Binding-site contacts:
Ligand atom OAK contacts residue ARG117 of chain 1.C at 2.9 Å (salt-bridge).
Ligand atom CAP contacts residue TRP329 of chain 1.C at 3.5 Å (hydrophobic).
Ligand atom CAB contacts residue GLU246 of chain 1.C at 3.2 Å.
Ligand atom NAO contacts residue GLU246 of chain 1.C at 2.7 Å (salt-bridge).
Ligand atom OAL contacts residue TYR331 of chain 1.C at 3.7 Å.
Ligand atom OAK contacts residue TRP396 of chain 1.C at 3.3 Å.
Ligand atom OAQ contacts residue TYR332 of chain 1.C at 3.3 Å (h-bond).
Ligand atom CAE contacts residue TRP396 of chain 1.C at 3.6 Å (hydrophobic).
Ligand atom OAK contacts residue ASP398 of chain 1.C at 2.6 Å (salt-bridge).
Ligand atom CAH contacts residue TRP396 of chain 1.C at 3.7 Å (hydrophobic).
Ligand atom CAP contacts residue TYR332 of chain 1.C at 3.4 Å (hydrophobic).
Ligand atom NAY contacts residue TRP329 of chain 1.C at 3.4 Å.
Ligand atom CAH contacts residue TRP289 of chain 1.C at 3.7 Å (hydrophobic).
Ligand atom OAN contacts residue TYR331 of chain 1.C at 2.6 Å (h-bond).
Ligand atom OAQ contacts residue TRP329 of chain 1.C at 3.2 Å.
Ligand atom CAG contacts residue TYR331 of chain 1.C at 3.6 Å (hydrophobic).
Ligand atom OAQ contacts residue GLU246 of chain 1.C at 3.7 Å.
Ligand atom NAO contacts residue TRP329 of chain 1.C at 3.6 Å.
Ligand atom OAJ contacts residue HIS192 of chain 1.C at 3.4 Å.
Ligand atom CAD contacts residue ASP398 of chain 1.C at 3.6 Å.
Ligand atom OAR contacts residue TYR332 of chain 1.C at 2.7 Å (h-bond).
Ligand atom CAP contacts residue GLU246 of chain 1.C at 3.7 Å.
Ligand atom NAY contacts residue GLU246 of chain 1.C at 2.8 Å (salt-bridge).
Ligand atom NAI contacts residue ASP245 of chain 1.C at 2.9 Å (salt-bridge).
Ligand atom CAG contacts residue ASP245 of chain 1.C at 3.7 Å.
Ligand atom CAF contacts residue TRP396 of chain 1.C at 3.8 Å (hydrophobic).
Ligand atom CAS contacts residue GLU246 of chain 1.C at 3.4 Å.
Ligand atom CAH contacts residue ASP245 of chain 1.C at 3.6 Å.
Ligand atom CAX contacts residue GLU246 of chain 1.C at 3.2 Å.
Ligand atom OAJ contacts residue ARG117 of chain 1.C at 2.9 Å (salt-bridge).
Ligand atom CAF contacts residue ASP398 of chain 1.C at 3.4 Å.
Ligand atom OAM contacts residue TRP362 of chain 1.C at 3.6 Å.
Ligand atom NAI contacts residue GLU246 of chain 1.C at 3.6 Å (salt-bridge).
Ligand atom CAH contacts residue TYR331 of chain 1.C at 3.7 Å (hydrophobic).
Ligand atom OAM contacts residue ASP398 of chain 1.C at 2.6 Å (salt-bridge).
Ligand atom CAF contacts residue TRP362 of chain 1.C at 3.6 Å (hydrophobic).
Ligand atom CAH contacts residue TRP329 of chain 1.C at 3.7 Å (hydrophobic).
Ligand atom CAG contacts residue TRP396 of chain 1.C at 3.5 Å (hydrophobic).
Ligand atom CAA contacts residue GLU246 of chain 1.C at 3.6 Å.
Ligand atom OAN contacts residue TRP396 of chain 1.C at 3.2 Å.

A small-molecule ligand and the protein it binds are described below.
Small molecule (SMILES): CC(=O)N[C@H]1/C(=N/OC(=O)Nc2ccccc2)O[C@H](CO)[C@@H](O)[C@@H]1O

Sequence of chain 1.C:
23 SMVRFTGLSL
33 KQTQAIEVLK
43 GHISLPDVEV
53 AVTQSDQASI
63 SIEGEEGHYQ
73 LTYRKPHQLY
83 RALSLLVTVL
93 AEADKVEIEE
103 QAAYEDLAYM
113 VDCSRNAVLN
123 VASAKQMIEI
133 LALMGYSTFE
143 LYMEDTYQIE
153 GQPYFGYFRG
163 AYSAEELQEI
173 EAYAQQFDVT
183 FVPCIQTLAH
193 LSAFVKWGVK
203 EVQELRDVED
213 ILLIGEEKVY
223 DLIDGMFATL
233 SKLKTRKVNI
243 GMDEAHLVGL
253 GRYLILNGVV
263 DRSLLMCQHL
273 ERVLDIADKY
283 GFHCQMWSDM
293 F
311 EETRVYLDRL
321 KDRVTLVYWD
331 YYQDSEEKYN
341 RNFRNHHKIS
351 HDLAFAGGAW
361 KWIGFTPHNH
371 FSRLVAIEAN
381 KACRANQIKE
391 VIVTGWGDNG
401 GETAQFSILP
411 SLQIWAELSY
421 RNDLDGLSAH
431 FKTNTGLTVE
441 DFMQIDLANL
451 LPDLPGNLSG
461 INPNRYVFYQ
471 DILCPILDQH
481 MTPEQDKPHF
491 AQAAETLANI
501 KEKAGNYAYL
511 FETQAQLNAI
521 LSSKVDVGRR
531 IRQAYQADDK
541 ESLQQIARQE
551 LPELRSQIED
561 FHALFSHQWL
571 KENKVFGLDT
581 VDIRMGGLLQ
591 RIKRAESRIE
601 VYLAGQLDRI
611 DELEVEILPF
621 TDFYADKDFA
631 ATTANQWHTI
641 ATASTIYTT